Sequence of chain 1.A:
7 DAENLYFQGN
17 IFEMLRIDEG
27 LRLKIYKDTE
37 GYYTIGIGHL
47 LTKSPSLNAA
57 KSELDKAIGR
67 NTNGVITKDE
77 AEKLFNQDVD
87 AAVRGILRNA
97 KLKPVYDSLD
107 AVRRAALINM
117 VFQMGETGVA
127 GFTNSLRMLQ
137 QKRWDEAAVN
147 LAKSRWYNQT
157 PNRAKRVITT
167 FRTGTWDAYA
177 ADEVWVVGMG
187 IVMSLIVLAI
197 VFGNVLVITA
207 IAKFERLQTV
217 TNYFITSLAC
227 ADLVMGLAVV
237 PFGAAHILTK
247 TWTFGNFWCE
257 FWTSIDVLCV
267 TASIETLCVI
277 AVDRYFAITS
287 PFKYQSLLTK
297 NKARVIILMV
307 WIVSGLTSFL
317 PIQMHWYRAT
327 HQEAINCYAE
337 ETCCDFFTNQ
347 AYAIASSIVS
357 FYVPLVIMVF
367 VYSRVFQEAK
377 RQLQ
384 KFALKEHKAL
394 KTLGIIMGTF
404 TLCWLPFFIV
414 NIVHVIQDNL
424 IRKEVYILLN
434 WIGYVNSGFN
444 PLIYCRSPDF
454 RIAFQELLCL

Binding-site contacts:
Ligand atom OAE contacts residue VAL263 of chain 1.A at 3.6 Å.
Ligand atom CAH contacts residue ILE430 of chain 1.A at 3.6 Å (hydrophobic).
Ligand atom OAD contacts residue ASN414 of chain 1.A at 2.7 Å (h-bond).
Ligand atom CAA contacts residue TRP258 of chain 1.A at 3.4 Å (hydrophobic).
Ligand atom OAF contacts residue ASP262 of chain 1.A at 2.8 Å (salt-bridge).
Ligand atom CAM contacts residue TYR429 of chain 1.A at 3.3 Å (hydrophobic).
Ligand atom CAK contacts residue PHE411 of chain 1.A at 3.8 Å (hydrophobic).
Ligand atom OAD contacts residue SER352 of chain 1.A at 3.1 Å (h-bond).
Ligand atom CAS contacts residue ASN414 of chain 1.A at 3.1 Å.
Ligand atom CAA contacts residue CYS340 of chain 1.A at 3.5 Å (hydrophobic).
Ligand atom CAK contacts residue VAL266 of chain 1.A at 3.8 Å (hydrophobic).
Ligand atom CAI contacts residue CYS340 of chain 1.A at 3.7 Å (hydrophobic).
Ligand atom OAF contacts residue ASN433 of chain 1.A at 3.0 Å (h-bond).
Ligand atom CAB contacts residue PHE342 of chain 1.A at 3.7 Å (hydrophobic).
Ligand atom OAE contacts residue SER356 of chain 1.A at 2.8 Å (h-bond).
Ligand atom CAZ contacts residue ASN433 of chain 1.A at 3.3 Å.
Ligand atom NAP contacts residue TYR437 of chain 1.A at 3.5 Å (h-bond).
Ligand atom CAU contacts residue VAL263 of chain 1.A at 3.6 Å (hydrophobic).
Ligand atom OAR contacts residue PHE342 of chain 1.A at 3.6 Å.
Ligand atom NAP contacts residue ASN433 of chain 1.A at 2.9 Å (h-bond).
Ligand atom OAE contacts residue SER352 of chain 1.A at 3.5 Å (h-bond).
Ligand atom CAK contacts residue VAL263 of chain 1.A at 3.7 Å (hydrophobic).
Ligand atom OAR contacts residue PHE410 of chain 1.A at 3.7 Å.
Ligand atom OAD contacts residue SER353 of chain 1.A at 3.8 Å.
Ligand atom CAM contacts residue PHE342 of chain 1.A at 3.6 Å (hydrophobic).
Ligand atom OAD contacts residue ALA349 of chain 1.A at 3.5 Å.
Ligand atom CBA contacts residue ASP262 of chain 1.A at 3.3 Å.
Ligand atom CAC contacts residue PHE342 of chain 1.A at 3.4 Å (hydrophobic).
Ligand atom CAN contacts residue ASP262 of chain 1.A at 3.1 Å.
Ligand atom CAC contacts residue ASN433 of chain 1.A at 3.6 Å.
Ligand atom CAZ contacts residue ASP262 of chain 1.A at 3.5 Å.
Ligand atom CBA contacts residue ASN433 of chain 1.A at 3.6 Å.
Ligand atom CAO contacts residue ASP262 of chain 1.A at 3.2 Å.
Ligand atom CAN contacts residue ASN433 of chain 1.A at 3.7 Å.
Ligand atom CAM contacts residue ASN414 of chain 1.A at 3.4 Å.
Ligand atom CAO contacts residue TYR437 of chain 1.A at 3.8 Å (hydrophobic).
Ligand atom CAB contacts residue ASP262 of chain 1.A at 3.4 Å.
Ligand atom CAS contacts residue SER352 of chain 1.A at 3.5 Å.
Ligand atom NAQ contacts residue SER352 of chain 1.A at 3.0 Å (h-bond).
Ligand atom NAP contacts residue ASP262 of chain 1.A at 2.8 Å (salt-bridge).

The protein below binds the small molecule below.
Small molecule (SMILES): Cc1ccccc1CC(C)(C)NC[C@H](O)c1ccc(O)c2c1OCC(=O)N2